Sequence of chain 2.B:
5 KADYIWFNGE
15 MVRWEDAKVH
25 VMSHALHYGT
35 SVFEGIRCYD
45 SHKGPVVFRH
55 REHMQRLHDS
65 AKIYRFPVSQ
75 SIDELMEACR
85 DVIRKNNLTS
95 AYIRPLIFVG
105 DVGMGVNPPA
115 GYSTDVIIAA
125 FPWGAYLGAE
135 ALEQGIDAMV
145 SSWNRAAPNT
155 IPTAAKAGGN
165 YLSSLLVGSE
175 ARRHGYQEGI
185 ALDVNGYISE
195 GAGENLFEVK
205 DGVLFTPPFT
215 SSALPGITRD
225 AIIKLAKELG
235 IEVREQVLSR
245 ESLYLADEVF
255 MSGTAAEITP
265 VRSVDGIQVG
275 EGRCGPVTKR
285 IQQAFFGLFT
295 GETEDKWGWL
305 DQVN

A protein and the small-molecule ligand that binds it are described below.
Small molecule (SMILES): CC(C)C[C@](C)(N)C(=O)O

Binding-site contacts:
Ligand atom C contacts residue TYR96 of chain 2.B at 3.8 Å (hydrophobic).
Ligand atom OXT contacts residue PLP1 of chain 2.F at 3.1 Å.
Ligand atom C contacts residue THR258 of chain 2.B at 4.0 Å.
Ligand atom OXT contacts residue ALA259 of chain 2.B at 3.2 Å (h-bond).
Ligand atom CB1 contacts residue TYR96 of chain 2.B at 3.7 Å (hydrophobic).
Ligand atom CA contacts residue PLP1 of chain 2.F at 2.5 Å.
Ligand atom CB2 contacts residue GLY39 of chain 2.B at 3.9 Å.
Ligand atom CG contacts residue PLP1 of chain 2.F at 4.4 Å.
Ligand atom O contacts residue TYR96 of chain 2.B at 3.0 Å (h-bond).
Ligand atom CD1 contacts residue TYR130 of chain 2.B at 4.4 Å (hydrophobic).
Ligand atom N contacts residue GLY197 of chain 2.B at 3.9 Å.
Ligand atom CD2 contacts residue PLP1 of chain 2.F at 3.8 Å.
Ligand atom CD1 contacts residue ARG98 of chain 2.B at 4.5 Å.
Ligand atom CD1 contacts residue TRP127 of chain 2.B at 4.3 Å (hydrophobic).
Ligand atom OXT contacts residue THR258 of chain 2.B at 3.6 Å (h-bond).
Ligand atom O contacts residue ALA259 of chain 2.B at 3.6 Å.
Ligand atom N contacts residue LYS160 of chain 2.B at 3.3 Å (salt-bridge).
Ligand atom CB1 contacts residue PLP1 of chain 2.F at 3.7 Å.
Ligand atom O contacts residue GLY39 of chain 2.B at 3.6 Å.
Ligand atom CB2 contacts residue GLU38 of chain 2.B at 4.5 Å.
Ligand atom O contacts residue THR258 of chain 2.B at 3.4 Å.
Ligand atom N contacts residue TYR165 of chain 2.B at 4.0 Å.
Ligand atom CG contacts residue TYR96 of chain 2.B at 4.2 Å (hydrophobic).
Ligand atom CA contacts residue TYR96 of chain 2.B at 4.1 Å (hydrophobic).
Ligand atom CB2 contacts residue PLP1 of chain 2.F at 3.0 Å.
Ligand atom CB2 contacts residue PHE37 of chain 2.B at 4.1 Å (hydrophobic).
Ligand atom O contacts residue PLP1 of chain 2.F at 4.1 Å.
Ligand atom CB1 contacts residue PHE37 of chain 2.B at 4.1 Å (hydrophobic).
Ligand atom CD2 contacts residue GLY197 of chain 2.B at 3.9 Å.
Ligand atom OXT contacts residue GLY197 of chain 2.B at 4.2 Å.
Ligand atom C contacts residue PLP1 of chain 2.F at 3.1 Å.
Ligand atom CD2 contacts residue TYR165 of chain 2.B at 4.4 Å (hydrophobic).
Ligand atom CB2 contacts residue LYS160 of chain 2.B at 3.2 Å.
Ligand atom CB2 contacts residue TYR96 of chain 2.B at 4.1 Å (hydrophobic).
Ligand atom CD2 contacts residue TYR130 of chain 2.B at 4.4 Å (hydrophobic).
Ligand atom N contacts residue PLP1 of chain 2.F at 1.4 Å.
Ligand atom CD1 contacts residue TYR96 of chain 2.B at 4.2 Å (hydrophobic).
Ligand atom OXT contacts residue GLY257 of chain 2.B at 4.3 Å.
Ligand atom C contacts residue ALA259 of chain 2.B at 3.8 Å (hydrophobic).
Ligand atom CA contacts residue LYS160 of chain 2.B at 3.9 Å.